Binding-site contacts:
Ligand atom O7 contacts residue GLN580 of chain 1.C at 3.5 Å (h-bond).
Ligand atom C7 contacts residue ASN331 of chain 1.C at 4.1 Å.
Ligand atom N2 contacts residue GLN580 of chain 1.C at 3.3 Å.
Ligand atom C4 contacts residue ASN331 of chain 1.C at 4.3 Å.
Ligand atom O5 contacts residue GLN580 of chain 1.C at 4.5 Å.
Ligand atom C8 contacts residue ASN331 of chain 1.C at 3.7 Å.
Ligand atom O5 contacts residue ASN331 of chain 1.C at 2.4 Å (h-bond).
Ligand atom C8 contacts residue PRO579 of chain 1.C at 4.0 Å (hydrophobic).
Ligand atom C1 contacts residue GLN580 of chain 1.C at 3.9 Å.
Ligand atom O4 contacts residue GLN580 of chain 1.C at 4.2 Å.
Ligand atom C7 contacts residue PRO579 of chain 1.C at 3.4 Å (hydrophobic).
Ligand atom N2 contacts residue PRO579 of chain 1.C at 3.8 Å.
Ligand atom N2 contacts residue ASN331 of chain 1.C at 2.9 Å (h-bond).
Ligand atom C4 contacts residue GLN580 of chain 1.C at 4.3 Å.
Ligand atom O7 contacts residue PRO579 of chain 1.C at 3.1 Å (h-bond).
Ligand atom C2 contacts residue GLN580 of chain 1.C at 4.0 Å.
Ligand atom C5 contacts residue ASN331 of chain 1.C at 3.7 Å.
Ligand atom C8 contacts residue PRO330 of chain 1.C at 3.7 Å (hydrophobic).
Ligand atom C1 contacts residue ASN331 of chain 1.C at 1.4 Å.
Ligand atom O3 contacts residue GLN580 of chain 1.C at 3.4 Å (h-bond).
Ligand atom C7 contacts residue GLN580 of chain 1.C at 3.9 Å.
Ligand atom C3 contacts residue GLN580 of chain 1.C at 3.2 Å.
Ligand atom C2 contacts residue ASN331 of chain 1.C at 2.5 Å.
Ligand atom C3 contacts residue ASN331 of chain 1.C at 3.8 Å.

Sequence of chain 1.C:
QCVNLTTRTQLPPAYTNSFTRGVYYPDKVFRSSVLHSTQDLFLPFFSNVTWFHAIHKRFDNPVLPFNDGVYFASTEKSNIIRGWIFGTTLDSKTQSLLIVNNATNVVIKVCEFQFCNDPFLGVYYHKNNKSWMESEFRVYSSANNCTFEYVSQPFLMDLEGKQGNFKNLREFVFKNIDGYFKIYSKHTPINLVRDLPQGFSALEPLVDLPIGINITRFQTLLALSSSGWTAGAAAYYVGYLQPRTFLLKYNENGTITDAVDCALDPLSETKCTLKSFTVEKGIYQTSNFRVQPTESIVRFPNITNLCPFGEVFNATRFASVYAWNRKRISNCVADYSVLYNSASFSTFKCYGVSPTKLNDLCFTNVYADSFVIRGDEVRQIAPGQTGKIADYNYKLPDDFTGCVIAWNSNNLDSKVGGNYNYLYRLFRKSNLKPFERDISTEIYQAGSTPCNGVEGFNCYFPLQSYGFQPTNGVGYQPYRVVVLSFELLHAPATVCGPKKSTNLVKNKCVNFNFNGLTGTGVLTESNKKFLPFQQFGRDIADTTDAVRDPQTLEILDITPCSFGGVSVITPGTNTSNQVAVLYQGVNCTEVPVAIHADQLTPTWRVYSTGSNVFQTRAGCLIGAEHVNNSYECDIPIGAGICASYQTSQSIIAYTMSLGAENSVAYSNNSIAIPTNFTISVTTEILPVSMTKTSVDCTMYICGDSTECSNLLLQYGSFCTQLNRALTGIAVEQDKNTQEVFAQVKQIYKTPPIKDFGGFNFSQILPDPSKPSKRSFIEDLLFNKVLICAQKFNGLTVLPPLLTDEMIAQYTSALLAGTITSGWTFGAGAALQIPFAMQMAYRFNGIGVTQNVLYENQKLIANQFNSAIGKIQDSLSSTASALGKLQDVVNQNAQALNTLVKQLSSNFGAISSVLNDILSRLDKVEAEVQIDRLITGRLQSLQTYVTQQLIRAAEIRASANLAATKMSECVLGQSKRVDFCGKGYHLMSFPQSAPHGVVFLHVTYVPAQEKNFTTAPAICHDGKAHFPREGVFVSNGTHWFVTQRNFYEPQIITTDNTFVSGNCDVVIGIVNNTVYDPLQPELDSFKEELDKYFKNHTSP

A protein and the small-molecule ligand that binds it are described below.
Small molecule (SMILES): CC(=O)N[C@@H]1[C@@H](O)[C@H](O)[C@@H](CO)O[C@H]1O